Sequence of chain 1.B:
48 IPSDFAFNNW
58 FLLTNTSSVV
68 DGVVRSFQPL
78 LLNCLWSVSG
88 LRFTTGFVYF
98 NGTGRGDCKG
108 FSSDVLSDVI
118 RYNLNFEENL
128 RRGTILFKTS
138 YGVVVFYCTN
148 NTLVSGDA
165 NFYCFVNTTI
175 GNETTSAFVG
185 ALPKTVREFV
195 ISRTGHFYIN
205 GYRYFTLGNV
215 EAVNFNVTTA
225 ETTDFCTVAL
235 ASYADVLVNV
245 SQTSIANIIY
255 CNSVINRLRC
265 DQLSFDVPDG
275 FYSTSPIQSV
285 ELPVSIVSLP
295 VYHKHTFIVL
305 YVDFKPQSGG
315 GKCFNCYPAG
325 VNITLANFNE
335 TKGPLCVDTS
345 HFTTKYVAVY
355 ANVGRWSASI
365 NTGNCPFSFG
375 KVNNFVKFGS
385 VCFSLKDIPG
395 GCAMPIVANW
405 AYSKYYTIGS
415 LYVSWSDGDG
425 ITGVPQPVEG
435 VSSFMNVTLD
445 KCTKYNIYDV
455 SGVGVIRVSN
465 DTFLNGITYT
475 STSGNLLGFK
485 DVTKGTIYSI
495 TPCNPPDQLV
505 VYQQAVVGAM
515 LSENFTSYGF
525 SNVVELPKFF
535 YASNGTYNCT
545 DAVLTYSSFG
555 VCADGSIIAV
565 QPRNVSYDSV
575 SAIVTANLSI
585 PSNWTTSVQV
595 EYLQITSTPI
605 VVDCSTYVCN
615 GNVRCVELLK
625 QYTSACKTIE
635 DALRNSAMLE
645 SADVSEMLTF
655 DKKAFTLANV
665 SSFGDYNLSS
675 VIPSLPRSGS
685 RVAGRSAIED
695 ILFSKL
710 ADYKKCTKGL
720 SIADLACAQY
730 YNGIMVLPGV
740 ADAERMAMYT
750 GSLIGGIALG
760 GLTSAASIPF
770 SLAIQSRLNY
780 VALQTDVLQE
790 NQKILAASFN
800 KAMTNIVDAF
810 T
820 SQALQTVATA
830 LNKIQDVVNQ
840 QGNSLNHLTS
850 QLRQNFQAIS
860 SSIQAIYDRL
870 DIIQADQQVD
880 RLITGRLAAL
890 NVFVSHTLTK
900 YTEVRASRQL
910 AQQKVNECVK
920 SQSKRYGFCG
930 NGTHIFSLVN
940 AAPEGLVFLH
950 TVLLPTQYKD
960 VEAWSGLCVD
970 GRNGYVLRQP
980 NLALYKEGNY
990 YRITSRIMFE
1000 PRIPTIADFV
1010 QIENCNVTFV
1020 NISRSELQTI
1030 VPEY

This small molecule binds to this protein.
Small molecule (SMILES): CC(=O)N[C@@H]1[C@@H](O)[C@H](O)[C@@H](CO)O[C@H]1O

Binding-site contacts:
Ligand atom C1 contacts residue ASN581 of chain 1.B at 1.4 Å.
Ligand atom C5 contacts residue GLU961 of chain 1.B at 4.3 Å.
Ligand atom N2 contacts residue ASN581 of chain 1.B at 2.9 Å (h-bond).
Ligand atom C5 contacts residue ASN581 of chain 1.B at 3.6 Å.
Ligand atom O5 contacts residue ASN581 of chain 1.B at 2.4 Å (h-bond).
Ligand atom C6 contacts residue GLU961 of chain 1.B at 4.0 Å.
Ligand atom C2 contacts residue ASN581 of chain 1.B at 2.5 Å.
Ligand atom C8 contacts residue ASP959 of chain 1.B at 3.8 Å.
Ligand atom O7 contacts residue ASN581 of chain 1.B at 3.5 Å (h-bond).
Ligand atom C4 contacts residue GLU961 of chain 1.B at 4.1 Å.
Ligand atom O7 contacts residue GLU961 of chain 1.B at 4.4 Å.
Ligand atom C3 contacts residue ASN581 of chain 1.B at 3.8 Å.
Ligand atom C7 contacts residue ASN581 of chain 1.B at 3.6 Å.
Ligand atom O5 contacts residue GLU961 of chain 1.B at 4.0 Å.
Ligand atom C4 contacts residue ASN581 of chain 1.B at 4.3 Å.